Sequence of chain 2.A:
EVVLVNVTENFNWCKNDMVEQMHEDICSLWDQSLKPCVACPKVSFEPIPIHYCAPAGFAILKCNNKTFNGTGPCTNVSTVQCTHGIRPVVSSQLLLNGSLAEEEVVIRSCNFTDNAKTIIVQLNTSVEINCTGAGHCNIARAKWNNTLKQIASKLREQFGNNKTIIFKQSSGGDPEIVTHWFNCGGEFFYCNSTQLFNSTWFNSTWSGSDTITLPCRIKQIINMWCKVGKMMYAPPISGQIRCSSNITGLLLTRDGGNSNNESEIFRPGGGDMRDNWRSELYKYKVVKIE

This protein binds this small molecule.
Small molecule (SMILES): CC(=O)N[C@@H]1[C@@H](O)[C@H](O)[C@@H](CO)O[C@H]1O

Binding-site contacts:
Ligand atom O5 contacts residue ASN83 of chain 2.A at 3.3 Å (h-bond).
Ligand atom C6 contacts residue VAL3 of chain 2.A at 3.5 Å (hydrophobic).
Ligand atom C5 contacts residue ASN95 of chain 2.A at 3.6 Å.
Ligand atom C4 contacts residue ASN95 of chain 2.A at 4.0 Å.
Ligand atom O5 contacts residue ASN95 of chain 2.A at 2.3 Å (h-bond).
Ligand atom C1 contacts residue ASN83 of chain 2.A at 3.8 Å.
Ligand atom C6 contacts residue ASN83 of chain 2.A at 3.7 Å.
Ligand atom C2 contacts residue ASN95 of chain 2.A at 2.2 Å.
Ligand atom C5 contacts residue ASN83 of chain 2.A at 4.1 Å.
Ligand atom C3 contacts residue ASN95 of chain 2.A at 3.6 Å.
Ligand atom O6 contacts residue VAL3 of chain 2.A at 3.5 Å.
Ligand atom O5 contacts residue VAL3 of chain 2.A at 3.9 Å.
Ligand atom C7 contacts residue ASN95 of chain 2.A at 4.1 Å.
Ligand atom C5 contacts residue VAL3 of chain 2.A at 4.3 Å (hydrophobic).
Ligand atom C1 contacts residue ASN95 of chain 2.A at 1.4 Å.
Ligand atom N2 contacts residue ASN95 of chain 2.A at 3.0 Å (h-bond).
Ligand atom O3 contacts residue ASN95 of chain 2.A at 4.4 Å.